Binding-site contacts:
Ligand atom C7 contacts residue ALA28 of chain 1.A at 3.4 Å (hydrophobic).
Ligand atom C31 contacts residue GLY48 of chain 1.B at 3.4 Å.
Ligand atom C18 contacts residue VAL82 of chain 1.B at 3.3 Å (hydrophobic).
Ligand atom O9 contacts residue ILE84 of chain 1.A at 3.5 Å.
Ligand atom O18 contacts residue ASP25 of chain 1.B at 2.5 Å (salt-bridge).
Ligand atom O26 contacts residue ALA28 of chain 1.B at 3.6 Å.
Ligand atom O9 contacts residue ILE50 of chain 1.B at 3.7 Å.
Ligand atom O10 contacts residue GLY49 of chain 1.A at 3.4 Å.
Ligand atom C6 contacts residue ALA28 of chain 1.A at 3.3 Å (hydrophobic).
Ligand atom C7 contacts residue VAL32 of chain 1.A at 3.7 Å (hydrophobic).
Ligand atom C15 contacts residue VAL82 of chain 1.B at 3.4 Å (hydrophobic).
Ligand atom C1 contacts residue ASP30 of chain 1.A at 3.5 Å.
Ligand atom C18 contacts residue PRO81 of chain 1.B at 3.8 Å (hydrophobic).
Ligand atom O28 contacts residue ASP29 of chain 1.B at 2.8 Å (salt-bridge).
Ligand atom C16 contacts residue ASP25 of chain 1.A at 3.1 Å.
Ligand atom C30 contacts residue GLY48 of chain 1.B at 3.2 Å.
Ligand atom O1 contacts residue ASP30 of chain 1.A at 3.3 Å (salt-bridge).
Ligand atom O18 contacts residue ASP25 of chain 1.A at 2.5 Å (salt-bridge).
Ligand atom O10 contacts residue ILE50 of chain 1.B at 3.1 Å.
Ligand atom C35 contacts residue PRO81 of chain 1.A at 3.7 Å (hydrophobic).
Ligand atom O23 contacts residue ALA28 of chain 1.B at 3.3 Å.
Ligand atom C27 contacts residue ASP29 of chain 1.B at 3.6 Å.
Ligand atom C34 contacts residue PRO81 of chain 1.A at 3.6 Å (hydrophobic).
Ligand atom C32 contacts residue GLY27 of chain 1.B at 3.6 Å.
Ligand atom C37 contacts residue GLY27 of chain 1.B at 3.2 Å.
Ligand atom C34 contacts residue GLY49 of chain 1.B at 3.6 Å.
Ligand atom O18 contacts residue GLY27 of chain 1.B at 3.2 Å.
Ligand atom O26 contacts residue ASP30 of chain 1.B at 3.1 Å (salt-bridge).
Ligand atom C1 contacts residue ASP29 of chain 1.A at 3.7 Å.
Ligand atom O18 contacts residue ALA28 of chain 1.B at 3.8 Å.
Ligand atom C32 contacts residue ASP25 of chain 1.A at 3.2 Å.
Ligand atom C34 contacts residue ILE50 of chain 1.B at 3.6 Å (hydrophobic).
Ligand atom O26 contacts residue ASP29 of chain 1.B at 3.2 Å (salt-bridge).
Ligand atom C12 contacts residue GLY27 of chain 1.A at 3.4 Å.
Ligand atom C7 contacts residue ASP30 of chain 1.A at 3.3 Å.
Ligand atom N20 contacts residue GLY27 of chain 1.B at 3.0 Å (h-bond).
Ligand atom C17 contacts residue ASP25 of chain 1.A at 3.2 Å.
Ligand atom C4 contacts residue GLY48 of chain 1.A at 3.2 Å.
Ligand atom C17 contacts residue ASP25 of chain 1.B at 3.4 Å.
Ligand atom C29 contacts residue GLY27 of chain 1.B at 3.7 Å.

Sequence of chain 1.A:
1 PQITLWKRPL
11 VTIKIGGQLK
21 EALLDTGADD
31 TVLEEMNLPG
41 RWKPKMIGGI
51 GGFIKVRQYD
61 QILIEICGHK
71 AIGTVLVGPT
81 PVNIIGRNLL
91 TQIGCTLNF

This small molecule binds to this protein.
Small molecule (SMILES): CCC(CC)CN(C[C@@H](O)[C@H](Cc1ccccc1)NC(=O)O[C@H]1CO[C@H]2OCC[C@H]21)S(=O)(=O)c1ccc(OC)cc1

Sequence of chain 1.B:
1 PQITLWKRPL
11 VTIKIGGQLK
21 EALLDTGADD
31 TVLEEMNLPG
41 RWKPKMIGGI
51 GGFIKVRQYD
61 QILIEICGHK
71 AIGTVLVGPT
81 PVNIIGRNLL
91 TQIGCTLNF